Sequence of chain 1.A:
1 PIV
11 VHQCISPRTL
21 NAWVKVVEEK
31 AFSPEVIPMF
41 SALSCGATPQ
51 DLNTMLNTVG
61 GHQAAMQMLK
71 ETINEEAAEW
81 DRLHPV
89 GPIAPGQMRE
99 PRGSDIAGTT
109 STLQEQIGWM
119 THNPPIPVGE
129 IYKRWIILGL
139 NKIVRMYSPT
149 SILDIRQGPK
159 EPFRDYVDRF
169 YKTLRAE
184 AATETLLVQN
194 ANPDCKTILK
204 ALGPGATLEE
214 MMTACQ

A small-molecule ligand and the protein it binds are described below.
Small molecule (SMILES): Nc1ccc(S(=O)(=O)N2CCN(CC(=O)N[C@@H](Cc3cc(F)cc(F)c3)c3nc4ccccc4c(=O)n3-c3ccc(S(=O)(=O)N4CCOCC4)cc3)C(=O)C2)cc1

Sequence of chain 1.C:
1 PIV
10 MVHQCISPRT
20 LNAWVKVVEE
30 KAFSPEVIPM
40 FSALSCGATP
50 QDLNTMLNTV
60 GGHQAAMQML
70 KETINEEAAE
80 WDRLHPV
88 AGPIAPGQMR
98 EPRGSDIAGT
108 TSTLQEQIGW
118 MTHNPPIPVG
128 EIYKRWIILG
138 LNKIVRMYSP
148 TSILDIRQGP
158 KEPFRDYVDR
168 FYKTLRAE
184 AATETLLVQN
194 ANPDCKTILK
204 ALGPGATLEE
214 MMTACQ

Binding-site contacts:
Ligand atom C15 contacts residue ASN57 of chain 1.A at 3.4 Å.
Ligand atom O6 contacts residue LYS70 of chain 1.A at 3.6 Å (salt-bridge).
Ligand atom C8 contacts residue LYS70 of chain 1.A at 3.0 Å.
Ligand atom O8 contacts residue LYS70 of chain 1.A at 3.5 Å.
Ligand atom C21 contacts residue LEU56 of chain 1.A at 3.6 Å (hydrophobic).
Ligand atom C13 contacts residue ASN57 of chain 1.A at 3.6 Å.
Ligand atom O6 contacts residue ILE73 of chain 1.A at 2.8 Å.
Ligand atom N6 contacts residue ASN57 of chain 1.A at 2.8 Å (h-bond).
Ligand atom O5 contacts residue THR107 of chain 1.A at 3.0 Å (h-bond).
Ligand atom C7 contacts residue LYS70 of chain 1.A at 3.4 Å.
Ligand atom C15 contacts residue ASN53 of chain 1.A at 3.4 Å.
Ligand atom F1 contacts residue LYS70 of chain 1.A at 3.5 Å.
Ligand atom C4 contacts residue GLN67 of chain 1.A at 3.6 Å.
Ligand atom O8 contacts residue ASN74 of chain 1.A at 3.3 Å (h-bond).
Ligand atom O2 contacts residue LEU172 of chain 1.C at 3.4 Å (h-bond).
Ligand atom C37 contacts residue SER102 of chain 1.A at 3.5 Å.
Ligand atom C38 contacts residue ILE73 of chain 1.A at 3.6 Å (hydrophobic).
Ligand atom C34 contacts residue TYR130 of chain 1.A at 3.4 Å (hydrophobic).
Ligand atom C19 contacts residue MET66 of chain 1.A at 3.4 Å (hydrophobic).
Ligand atom C34 contacts residue THR107 of chain 1.A at 3.5 Å.
Ligand atom C22 contacts residue ASN53 of chain 1.A at 3.5 Å.
Ligand atom O7 contacts residue SER102 of chain 1.A at 3.4 Å.
Ligand atom F2 contacts residue LEU56 of chain 1.A at 3.5 Å.
Ligand atom F1 contacts residue ILE73 of chain 1.A at 3.4 Å.
Ligand atom C25 contacts residue GLY106 of chain 1.A at 3.5 Å.
Ligand atom O2 contacts residue ARG173 of chain 1.C at 3.3 Å.
Ligand atom O5 contacts residue GLY106 of chain 1.A at 3.5 Å (h-bond).
Ligand atom C20 contacts residue MET66 of chain 1.A at 3.5 Å (hydrophobic).
Ligand atom C34 contacts residue ASN53 of chain 1.A at 3.4 Å.
Ligand atom C33 contacts residue THR107 of chain 1.A at 3.6 Å.
Ligand atom F1 contacts residue LEU69 of chain 1.A at 3.6 Å.
Ligand atom O3 contacts residue LYS70 of chain 1.A at 2.6 Å (salt-bridge).
Ligand atom C28 contacts residue ASN57 of chain 1.A at 3.5 Å.
Ligand atom F2 contacts residue MET66 of chain 1.A at 3.0 Å.
Ligand atom C12 contacts residue ASN57 of chain 1.A at 3.5 Å.
Ligand atom C11 contacts residue ASN57 of chain 1.A at 3.3 Å.
Ligand atom C21 contacts residue ASN57 of chain 1.A at 3.1 Å.
Ligand atom N4 contacts residue ASN57 of chain 1.A at 2.7 Å (h-bond).
Ligand atom C24 contacts residue ASN57 of chain 1.A at 3.6 Å.
Ligand atom C33 contacts residue TYR130 of chain 1.A at 3.5 Å (hydrophobic).